Binding-site contacts:
Ligand atom C3 contacts residue GLU492 of chain 1.C at 3.8 Å.
Ligand atom C1 contacts residue GLU492 of chain 1.C at 3.7 Å.
Ligand atom O3 contacts residue LYS462 of chain 1.C at 3.1 Å (salt-bridge).
Ligand atom O3 contacts residue ARG488 of chain 1.C at 3.8 Å.
Ligand atom C3 contacts residue LYS462 of chain 1.C at 3.8 Å.
Ligand atom O3 contacts residue GLU455 of chain 1.C at 4.4 Å.
Ligand atom O1 contacts residue GLU492 of chain 1.C at 4.4 Å.
Ligand atom C1 contacts residue GLU492 of chain 1.C at 4.5 Å.
Ligand atom O3 contacts residue VAL458 of chain 1.C at 3.8 Å.
Ligand atom C2 contacts residue ARG488 of chain 1.C at 4.2 Å.
Ligand atom O2 contacts residue GLU492 of chain 1.C at 2.7 Å (salt-bridge).
Ligand atom O3 contacts residue ILE480 of chain 1.C at 4.4 Å.
Ligand atom O4 contacts residue LYS462 of chain 1.C at 2.7 Å (salt-bridge).
Ligand atom C4 contacts residue LYS462 of chain 1.C at 3.4 Å.
Ligand atom O2 contacts residue GLU492 of chain 1.C at 4.0 Å.
Ligand atom O3 contacts residue GLU492 of chain 1.C at 3.8 Å.
Ligand atom O2 contacts residue ARG488 of chain 1.C at 3.2 Å (salt-bridge).
Ligand atom O4 contacts residue GLU455 of chain 1.C at 3.3 Å.
Ligand atom C2 contacts residue GLU492 of chain 1.C at 3.7 Å.

This small molecule binds to this protein.
Small molecule (SMILES): OC[C@H]1O[C@@](CO)(O[C@H]2O[C@H](CO)[C@@H](O)[C@H](O)[C@H]2O)[C@@H](O)[C@@H]1O

Sequence of chain 1.C:
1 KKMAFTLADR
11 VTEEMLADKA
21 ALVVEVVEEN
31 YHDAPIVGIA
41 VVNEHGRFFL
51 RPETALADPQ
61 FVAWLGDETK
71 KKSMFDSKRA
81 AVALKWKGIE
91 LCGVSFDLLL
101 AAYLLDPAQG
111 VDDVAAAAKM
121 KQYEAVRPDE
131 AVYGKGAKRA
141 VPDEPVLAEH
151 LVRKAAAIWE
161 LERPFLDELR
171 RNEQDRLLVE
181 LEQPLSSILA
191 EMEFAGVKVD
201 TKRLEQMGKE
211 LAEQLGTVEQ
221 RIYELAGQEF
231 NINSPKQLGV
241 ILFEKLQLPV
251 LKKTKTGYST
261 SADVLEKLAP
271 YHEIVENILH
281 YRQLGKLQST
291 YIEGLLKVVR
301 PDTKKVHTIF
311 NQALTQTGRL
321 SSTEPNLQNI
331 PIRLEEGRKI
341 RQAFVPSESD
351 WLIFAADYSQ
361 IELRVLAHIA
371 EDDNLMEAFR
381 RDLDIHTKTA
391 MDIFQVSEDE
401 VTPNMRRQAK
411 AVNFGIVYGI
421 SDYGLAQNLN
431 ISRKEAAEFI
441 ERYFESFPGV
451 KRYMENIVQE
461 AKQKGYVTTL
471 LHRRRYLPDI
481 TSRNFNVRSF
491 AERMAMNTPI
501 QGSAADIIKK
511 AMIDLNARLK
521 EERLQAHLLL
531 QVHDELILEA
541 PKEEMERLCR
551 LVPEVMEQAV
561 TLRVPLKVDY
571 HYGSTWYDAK